Sequence of chain 1.B:
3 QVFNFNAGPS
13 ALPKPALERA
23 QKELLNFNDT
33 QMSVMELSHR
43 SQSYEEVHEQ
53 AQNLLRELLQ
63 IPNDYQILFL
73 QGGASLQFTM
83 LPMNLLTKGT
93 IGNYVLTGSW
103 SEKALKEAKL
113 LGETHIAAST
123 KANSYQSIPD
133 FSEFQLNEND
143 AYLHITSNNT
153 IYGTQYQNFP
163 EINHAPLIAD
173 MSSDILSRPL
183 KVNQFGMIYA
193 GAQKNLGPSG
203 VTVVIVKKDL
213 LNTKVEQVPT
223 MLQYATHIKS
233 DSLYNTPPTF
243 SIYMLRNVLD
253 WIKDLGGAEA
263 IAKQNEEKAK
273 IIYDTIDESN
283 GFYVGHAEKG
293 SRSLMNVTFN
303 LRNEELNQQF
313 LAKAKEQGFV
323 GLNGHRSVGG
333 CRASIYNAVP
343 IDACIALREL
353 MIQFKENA

The small molecule below binds the protein below.
Small molecule (SMILES): N[C@@H](COP(=O)(O)O)C(=O)O

Sequence of chain 1.A:
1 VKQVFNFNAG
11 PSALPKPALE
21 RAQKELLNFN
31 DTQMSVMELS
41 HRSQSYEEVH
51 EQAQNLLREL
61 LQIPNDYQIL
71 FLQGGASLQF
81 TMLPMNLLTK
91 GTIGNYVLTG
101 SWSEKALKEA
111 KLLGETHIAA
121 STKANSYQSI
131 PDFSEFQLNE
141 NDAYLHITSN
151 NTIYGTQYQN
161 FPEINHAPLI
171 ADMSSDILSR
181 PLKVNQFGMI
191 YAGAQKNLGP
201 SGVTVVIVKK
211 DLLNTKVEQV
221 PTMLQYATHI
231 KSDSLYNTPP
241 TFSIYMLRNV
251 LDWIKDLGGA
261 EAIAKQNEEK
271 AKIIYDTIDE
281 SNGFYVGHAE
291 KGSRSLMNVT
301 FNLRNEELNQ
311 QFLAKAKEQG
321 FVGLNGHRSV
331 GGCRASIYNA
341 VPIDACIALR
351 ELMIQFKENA

Binding-site contacts:
Ligand atom P contacts residue ARG328 of chain 1.A at 3.7 Å.
Ligand atom CA contacts residue PLP1 of chain 1.D at 2.5 Å.
Ligand atom OXT contacts residue ILE153 of chain 1.A at 3.6 Å.
Ligand atom CB contacts residue HIS41 of chain 1.B at 4.0 Å.
Ligand atom O2P contacts residue HIS41 of chain 1.B at 2.9 Å (h-bond).
Ligand atom P contacts residue NA1 of chain 1.F at 4.0 Å.
Ligand atom CA contacts residue LYS196 of chain 1.A at 4.0 Å.
Ligand atom O1P contacts residue HIS327 of chain 1.A at 3.7 Å.
Ligand atom N contacts residue TRP102 of chain 1.A at 3.3 Å.
Ligand atom P contacts residue HIS41 of chain 1.B at 3.8 Å.
Ligand atom O contacts residue HIS327 of chain 1.A at 3.6 Å.
Ligand atom C contacts residue HIS327 of chain 1.A at 4.0 Å.
Ligand atom O1P contacts residue ARG328 of chain 1.A at 3.0 Å (salt-bridge).
Ligand atom O contacts residue ALA9 of chain 1.A at 3.6 Å.
Ligand atom OXT contacts residue ARG334 of chain 1.A at 3.0 Å (salt-bridge).
Ligand atom CB contacts residue TRP102 of chain 1.A at 4.0 Å (hydrophobic).
Ligand atom OG contacts residue TRP102 of chain 1.A at 3.2 Å.
Ligand atom O1P contacts residue HIS41 of chain 1.B at 3.5 Å (h-bond).
Ligand atom P contacts residue ARG42 of chain 1.B at 3.6 Å.
Ligand atom OXT contacts residue PLP1 of chain 1.D at 3.9 Å.
Ligand atom OG contacts residue PLP1 of chain 1.D at 3.6 Å.
Ligand atom O3P contacts residue ARG328 of chain 1.A at 2.9 Å (salt-bridge).
Ligand atom N contacts residue LYS196 of chain 1.A at 3.4 Å (salt-bridge).
Ligand atom P contacts residue HIS327 of chain 1.A at 3.6 Å.
Ligand atom N contacts residue PLP1 of chain 1.D at 1.4 Å.
Ligand atom OXT contacts residue TRP102 of chain 1.A at 3.2 Å (h-bond).
Ligand atom O2P contacts residue THR238 of chain 1.B at 4.1 Å.
Ligand atom O3P contacts residue ARG42 of chain 1.B at 3.9 Å.
Ligand atom O3P contacts residue TRP102 of chain 1.A at 3.8 Å.
Ligand atom C contacts residue PLP1 of chain 1.D at 3.7 Å.
Ligand atom O2P contacts residue ARG42 of chain 1.B at 2.9 Å (salt-bridge).
Ligand atom O1P contacts residue ARG42 of chain 1.B at 2.9 Å (salt-bridge).
Ligand atom C contacts residue ARG334 of chain 1.A at 3.5 Å.
Ligand atom O contacts residue ARG334 of chain 1.A at 2.8 Å (salt-bridge).
Ligand atom O3P contacts residue HIS327 of chain 1.A at 2.8 Å (h-bond).
Ligand atom O3P contacts residue NA1 of chain 1.F at 2.7 Å (h-bond).
Ligand atom CB contacts residue PLP1 of chain 1.D at 3.0 Å.
Ligand atom OXT contacts residue THR152 of chain 1.A at 3.5 Å.
Ligand atom CA contacts residue TRP102 of chain 1.A at 3.9 Å (hydrophobic).
Ligand atom OG contacts residue HIS327 of chain 1.A at 3.8 Å.